The small molecule below binds the protein below.
Small molecule (SMILES): CC(=O)N[C@@H]1[C@@H](O)[C@H](O)[C@@H](CO)O[C@H]1O

Sequence of chain 2.A:
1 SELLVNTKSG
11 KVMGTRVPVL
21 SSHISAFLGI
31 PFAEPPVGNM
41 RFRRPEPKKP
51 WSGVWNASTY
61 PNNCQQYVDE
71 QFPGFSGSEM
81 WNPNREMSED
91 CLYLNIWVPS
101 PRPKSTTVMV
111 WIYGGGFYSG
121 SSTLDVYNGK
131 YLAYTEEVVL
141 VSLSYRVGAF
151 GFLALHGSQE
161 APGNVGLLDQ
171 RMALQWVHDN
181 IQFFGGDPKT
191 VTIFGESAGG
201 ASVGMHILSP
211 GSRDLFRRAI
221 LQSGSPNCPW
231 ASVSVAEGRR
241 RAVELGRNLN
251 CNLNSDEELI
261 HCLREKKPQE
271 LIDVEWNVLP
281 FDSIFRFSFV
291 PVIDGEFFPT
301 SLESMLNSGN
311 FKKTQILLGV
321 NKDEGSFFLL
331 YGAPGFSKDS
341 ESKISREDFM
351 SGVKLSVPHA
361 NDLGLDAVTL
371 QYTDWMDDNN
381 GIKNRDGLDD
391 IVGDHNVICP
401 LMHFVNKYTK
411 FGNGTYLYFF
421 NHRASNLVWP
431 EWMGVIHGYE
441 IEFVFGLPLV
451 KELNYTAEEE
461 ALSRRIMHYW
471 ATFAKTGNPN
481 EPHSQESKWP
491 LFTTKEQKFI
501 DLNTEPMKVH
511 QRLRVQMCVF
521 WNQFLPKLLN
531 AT

Binding-site contacts:
Ligand atom N2 contacts residue ASN454 of chain 2.A at 3.0 Å (h-bond).
Ligand atom C1 contacts residue ASN454 of chain 2.A at 3.0 Å.
Ligand atom O7 contacts residue ASN454 of chain 2.A at 3.1 Å (h-bond).
Ligand atom C8 contacts residue ASN454 of chain 2.A at 3.8 Å.
Ligand atom C8 contacts residue GLU452 of chain 2.A at 3.1 Å.
Ligand atom C2 contacts residue ASN454 of chain 2.A at 3.2 Å.
Ligand atom C8 contacts residue LEU453 of chain 2.A at 4.1 Å (hydrophobic).
Ligand atom C7 contacts residue ASN454 of chain 2.A at 3.0 Å.
Ligand atom C7 contacts residue GLU452 of chain 2.A at 3.9 Å.
Ligand atom O5 contacts residue ASN454 of chain 2.A at 4.1 Å.
Ligand atom N2 contacts residue GLU452 of chain 2.A at 4.2 Å.